A small-molecule ligand and the protein it binds are described below.
Small molecule (SMILES): Cc1nc(Nc2n[nH]c3c2CN(C(=O)N[C@H](CN(C)C)c2ccccc2)C3(C)C)c2sccc2n1

Binding-site contacts:
Ligand atom C35 contacts residue ALA52 of chain 1.A at 3.7 Å (hydrophobic).
Ligand atom C34 contacts residue LEU151 of chain 1.A at 3.8 Å (hydrophobic).
Ligand atom C34 contacts residue SER161 of chain 1.A at 3.5 Å.
Ligand atom C34 contacts residue MET99 of chain 1.A at 3.7 Å (hydrophobic).
Ligand atom N25 contacts residue ASP148 of chain 1.A at 3.9 Å.
Ligand atom N15 contacts residue PHE101 of chain 1.A at 3.9 Å.
Ligand atom C1 contacts residue LEU102 of chain 1.A at 3.8 Å (hydrophobic).
Ligand atom N10 contacts residue LEU102 of chain 1.A at 2.9 Å (h-bond).
Ligand atom C35 contacts residue MET99 of chain 1.A at 3.8 Å (hydrophobic).
Ligand atom C6 contacts residue LEU102 of chain 1.A at 3.8 Å (hydrophobic).
Ligand atom N15 contacts residue LEU102 of chain 1.A at 3.6 Å.
Ligand atom N15 contacts residue ALA52 of chain 1.A at 3.8 Å.
Ligand atom C31 contacts residue THR36 of chain 1.A at 3.5 Å.
Ligand atom C32 contacts residue LYS54 of chain 1.A at 3.6 Å.
Ligand atom C32 contacts residue THR36 of chain 1.A at 3.3 Å.
Ligand atom C26 contacts residue ASP148 of chain 1.A at 3.3 Å.
Ligand atom N15 contacts residue GLU100 of chain 1.A at 2.8 Å (salt-bridge).
Ligand atom C33 contacts residue LYS54 of chain 1.A at 3.5 Å.
Ligand atom N16 contacts residue PHE101 of chain 1.A at 3.5 Å.
Ligand atom N16 contacts residue GLU100 of chain 1.A at 3.5 Å (salt-bridge).
Ligand atom S7 contacts residue GLY105 of chain 1.A at 3.6 Å.
Ligand atom C12 contacts residue LEU102 of chain 1.A at 3.7 Å (hydrophobic).
Ligand atom C30 contacts residue GLY34 of chain 1.A at 3.6 Å.
Ligand atom C26 contacts residue ASP162 of chain 1.A at 3.3 Å.
Ligand atom C27 contacts residue ASP162 of chain 1.A at 3.1 Å.
Ligand atom C30 contacts residue VAL39 of chain 1.A at 3.2 Å (hydrophobic).
Ligand atom C23 contacts residue ASP162 of chain 1.A at 3.4 Å.
Ligand atom C24 contacts residue ASP162 of chain 1.A at 3.7 Å.
Ligand atom N10 contacts residue PHE101 of chain 1.A at 3.7 Å.
Ligand atom C32 contacts residue GLY34 of chain 1.A at 3.7 Å.
Ligand atom C31 contacts residue LYS54 of chain 1.A at 3.8 Å.
Ligand atom N25 contacts residue ASP162 of chain 1.A at 2.7 Å (salt-bridge).
Ligand atom S7 contacts residue LEU102 of chain 1.A at 3.1 Å (h-bond).
Ligand atom N16 contacts residue LEU102 of chain 1.A at 2.8 Å (h-bond).
Ligand atom C29 contacts residue VAL39 of chain 1.A at 3.0 Å (hydrophobic).
Ligand atom S7 contacts residue GLN103 of chain 1.A at 3.6 Å.
Ligand atom C27 contacts residue ASP148 of chain 1.A at 3.4 Å.
Ligand atom C31 contacts residue GLY34 of chain 1.A at 3.5 Å.
Ligand atom C4 contacts residue ILE31 of chain 1.A at 3.8 Å (hydrophobic).
Ligand atom O21 contacts residue LYS54 of chain 1.A at 3.6 Å.

Sequence of chain 1.A:
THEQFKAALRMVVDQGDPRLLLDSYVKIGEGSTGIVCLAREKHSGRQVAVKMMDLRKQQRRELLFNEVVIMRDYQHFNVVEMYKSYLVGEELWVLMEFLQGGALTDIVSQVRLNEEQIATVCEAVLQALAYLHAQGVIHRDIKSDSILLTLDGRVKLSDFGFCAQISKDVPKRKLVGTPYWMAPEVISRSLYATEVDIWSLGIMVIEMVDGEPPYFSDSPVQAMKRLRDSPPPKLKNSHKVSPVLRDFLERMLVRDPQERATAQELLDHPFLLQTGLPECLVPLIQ